Sequence of chain 1.A:
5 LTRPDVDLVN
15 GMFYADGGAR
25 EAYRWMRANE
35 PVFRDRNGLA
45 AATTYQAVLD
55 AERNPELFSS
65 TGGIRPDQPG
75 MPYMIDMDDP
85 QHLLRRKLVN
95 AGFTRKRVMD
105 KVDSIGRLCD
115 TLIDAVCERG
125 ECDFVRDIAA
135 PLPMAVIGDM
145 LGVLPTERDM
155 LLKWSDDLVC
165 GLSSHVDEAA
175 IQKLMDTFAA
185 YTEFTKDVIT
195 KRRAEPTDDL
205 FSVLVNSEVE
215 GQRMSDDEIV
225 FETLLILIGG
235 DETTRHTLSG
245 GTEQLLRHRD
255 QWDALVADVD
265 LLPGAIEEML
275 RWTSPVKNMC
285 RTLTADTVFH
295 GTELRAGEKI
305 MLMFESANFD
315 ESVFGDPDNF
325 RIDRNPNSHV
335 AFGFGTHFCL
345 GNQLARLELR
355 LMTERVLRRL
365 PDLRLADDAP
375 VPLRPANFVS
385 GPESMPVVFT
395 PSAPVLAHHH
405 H

Binding-site contacts:
Ligand atom C54 contacts residue ILE68 of chain 1.A at 4.1 Å (hydrophobic).
Ligand atom C13 contacts residue GLN72 of chain 1.A at 3.8 Å.
Ligand atom O4 contacts residue GLN72 of chain 1.A at 3.9 Å.
Ligand atom O6 contacts residue MET179 of chain 1.A at 3.4 Å.
Ligand atom C35 contacts residue PHE382 of chain 1.A at 3.9 Å (hydrophobic).
Ligand atom C9 contacts residue MET179 of chain 1.A at 4.0 Å (hydrophobic).
Ligand atom C13 contacts residue MET75 of chain 1.A at 3.9 Å (hydrophobic).
Ligand atom C15 contacts residue MET75 of chain 1.A at 4.0 Å (hydrophobic).
Ligand atom C65 contacts residue GLY233 of chain 1.A at 4.0 Å.
Ligand atom C44 contacts residue PHE182 of chain 1.A at 3.9 Å (hydrophobic).
Ligand atom C54 contacts residue PHE382 of chain 1.A at 3.8 Å (hydrophobic).
Ligand atom C1 contacts residue PHE182 of chain 1.A at 4.0 Å (hydrophobic).
Ligand atom C20 contacts residue MET75 of chain 1.A at 4.0 Å (hydrophobic).
Ligand atom C1 contacts residue PHE225 of chain 1.A at 3.9 Å (hydrophobic).
Ligand atom C26 contacts residue LEU228 of chain 1.A at 4.0 Å (hydrophobic).
Ligand atom C50 contacts residue LEU228 of chain 1.A at 4.0 Å (hydrophobic).
Ligand atom C69 contacts residue HEM1 of chain 1.C at 3.6 Å.
Ligand atom C69 contacts residue MET283 of chain 1.A at 4.0 Å (hydrophobic).
Ligand atom C63 contacts residue LEU229 of chain 1.A at 4.1 Å (hydrophobic).
Ligand atom C38 contacts residue TYR77 of chain 1.A at 3.6 Å (hydrophobic).
Ligand atom C57 contacts residue ILE232 of chain 1.A at 3.9 Å (hydrophobic).
Ligand atom C44 contacts residue LEU178 of chain 1.A at 3.8 Å (hydrophobic).
Ligand atom S1 contacts residue MET179 of chain 1.A at 4.0 Å.
Ligand atom C60 contacts residue LEU229 of chain 1.A at 3.7 Å (hydrophobic).
Ligand atom C32 contacts residue ARG69 of chain 1.A at 4.1 Å.
Ligand atom C15 contacts residue GLN72 of chain 1.A at 4.0 Å.
Ligand atom C57 contacts residue LEU229 of chain 1.A at 4.0 Å (hydrophobic).
Ligand atom C60 contacts residue PHE382 of chain 1.A at 3.8 Å (hydrophobic).
Ligand atom C50 contacts residue LEU229 of chain 1.A at 4.0 Å (hydrophobic).
Ligand atom C23 contacts residue LEU228 of chain 1.A at 4.0 Å (hydrophobic).
Ligand atom C12 contacts residue MET75 of chain 1.A at 4.0 Å (hydrophobic).
Ligand atom C63 contacts residue GLY233 of chain 1.A at 3.8 Å.
Ligand atom C65 contacts residue THR237 of chain 1.A at 3.9 Å.
Ligand atom C32 contacts residue LEU166 of chain 1.A at 3.9 Å (hydrophobic).
Ligand atom O3 contacts residue MET179 of chain 1.A at 3.2 Å.
Ligand atom C4 contacts residue PHE182 of chain 1.A at 3.8 Å (hydrophobic).
Ligand atom C65 contacts residue VAL383 of chain 1.A at 4.0 Å (hydrophobic).
Ligand atom C9 contacts residue LEU178 of chain 1.A at 3.9 Å (hydrophobic).
Ligand atom C57 contacts residue PHE382 of chain 1.A at 3.8 Å (hydrophobic).
Ligand atom C50 contacts residue ILE232 of chain 1.A at 3.8 Å (hydrophobic).

A protein and the small-molecule ligand that binds it are described below.
Small molecule (SMILES): CC(C)CCC[C@@H](C)[C@H]1CC[C@H]2[C@@H]3CC=C4C[C@@H](OS(=O)(=O)O)CC[C@]4(C)[C@H]3CC[C@]12C